Sequence of chain 1.E:
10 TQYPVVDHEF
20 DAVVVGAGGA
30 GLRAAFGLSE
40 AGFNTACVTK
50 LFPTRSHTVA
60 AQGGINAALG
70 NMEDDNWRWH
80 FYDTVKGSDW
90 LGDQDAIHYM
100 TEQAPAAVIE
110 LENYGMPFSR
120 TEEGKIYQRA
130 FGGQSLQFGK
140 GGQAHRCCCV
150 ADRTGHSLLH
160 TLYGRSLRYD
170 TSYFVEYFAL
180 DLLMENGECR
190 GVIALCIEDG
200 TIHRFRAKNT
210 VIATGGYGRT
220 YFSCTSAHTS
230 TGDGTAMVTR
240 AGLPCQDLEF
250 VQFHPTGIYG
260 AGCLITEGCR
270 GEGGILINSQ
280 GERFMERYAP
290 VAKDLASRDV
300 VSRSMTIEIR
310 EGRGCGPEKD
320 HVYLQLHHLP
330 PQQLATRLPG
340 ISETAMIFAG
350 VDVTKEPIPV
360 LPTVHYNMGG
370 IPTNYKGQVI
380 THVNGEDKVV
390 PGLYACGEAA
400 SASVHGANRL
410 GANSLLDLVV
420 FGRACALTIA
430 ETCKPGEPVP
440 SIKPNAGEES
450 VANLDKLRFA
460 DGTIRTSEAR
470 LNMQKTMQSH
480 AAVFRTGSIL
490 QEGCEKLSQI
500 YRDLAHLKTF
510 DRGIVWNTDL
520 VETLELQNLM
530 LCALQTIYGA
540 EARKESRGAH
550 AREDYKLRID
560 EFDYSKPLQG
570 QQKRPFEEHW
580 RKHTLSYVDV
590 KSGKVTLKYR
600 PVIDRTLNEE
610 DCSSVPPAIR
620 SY

Binding-site contacts:
Ligand atom O1B contacts residue ARG297 of chain 1.E at 3.2 Å (salt-bridge).
Ligand atom C2 contacts residue ARG297 of chain 1.E at 3.1 Å.
Ligand atom O1A contacts residue FAD1 of chain 1.ZA at 3.6 Å.
Ligand atom C3 contacts residue FAD1 of chain 1.ZA at 3.1 Å.
Ligand atom O4A contacts residue ARG408 of chain 1.E at 2.7 Å (salt-bridge).
Ligand atom O1A contacts residue THR265 of chain 1.E at 2.7 Å (h-bond).
Ligand atom O1B contacts residue GLU266 of chain 1.E at 2.8 Å (salt-bridge).
Ligand atom O1A contacts residue GLN61 of chain 1.E at 3.7 Å.
Ligand atom C2 contacts residue HIS253 of chain 1.E at 3.9 Å.
Ligand atom C1 contacts residue GLU266 of chain 1.E at 3.7 Å.
Ligand atom O4B contacts residue HIS364 of chain 1.E at 2.9 Å (h-bond).
Ligand atom O1B contacts residue HIS253 of chain 1.E at 2.8 Å (h-bond).
Ligand atom O2 contacts residue ARG297 of chain 1.E at 3.5 Å (salt-bridge).
Ligand atom C4 contacts residue GLY410 of chain 1.E at 3.9 Å.
Ligand atom C1 contacts residue ARG297 of chain 1.E at 3.7 Å.
Ligand atom C1 contacts residue PHE130 of chain 1.E at 3.7 Å (hydrophobic).
Ligand atom O1A contacts residue PHE130 of chain 1.E at 3.7 Å.
Ligand atom C1 contacts residue LEU263 of chain 1.E at 3.8 Å (hydrophobic).
Ligand atom O4A contacts residue GLY410 of chain 1.E at 3.4 Å.
Ligand atom O1A contacts residue GLY62 of chain 1.E at 2.8 Å (h-bond).
Ligand atom O4A contacts residue FAD1 of chain 1.ZA at 2.9 Å.
Ligand atom O4B contacts residue FAD1 of chain 1.ZA at 3.2 Å.
Ligand atom C1 contacts residue HIS253 of chain 1.E at 3.8 Å.
Ligand atom C2 contacts residue FAD1 of chain 1.ZA at 3.5 Å.
Ligand atom C4 contacts residue ARG408 of chain 1.E at 3.4 Å.
Ligand atom O2 contacts residue LEU263 of chain 1.E at 3.4 Å.
Ligand atom O1B contacts residue THR265 of chain 1.E at 3.5 Å (h-bond).
Ligand atom C4 contacts residue ARG297 of chain 1.E at 3.1 Å.
Ligand atom C1 contacts residue THR265 of chain 1.E at 3.3 Å.
Ligand atom O2 contacts residue FAD1 of chain 1.ZA at 3.6 Å (h-bond).
Ligand atom C4 contacts residue ALA411 of chain 1.E at 3.8 Å (hydrophobic).
Ligand atom C3 contacts residue ARG297 of chain 1.E at 3.2 Å.
Ligand atom C3 contacts residue PHE130 of chain 1.E at 3.9 Å (hydrophobic).
Ligand atom C4 contacts residue FAD1 of chain 1.ZA at 3.4 Å.
Ligand atom O4A contacts residue ALA411 of chain 1.E at 2.7 Å (h-bond).
Ligand atom O4B contacts residue ARG297 of chain 1.E at 2.9 Å (salt-bridge).
Ligand atom O2 contacts residue HIS364 of chain 1.E at 2.9 Å (h-bond).
Ligand atom O4B contacts residue ARG408 of chain 1.E at 2.7 Å (salt-bridge).
Ligand atom O4A contacts residue ARG297 of chain 1.E at 3.8 Å.
Ligand atom O2 contacts residue HIS253 of chain 1.E at 3.3 Å.

A protein and the small-molecule ligand that binds it are described below.
Small molecule (SMILES): O=C([O-])[C@H](O)/C=C(/[O-])O